Sequence of chain 1.B:
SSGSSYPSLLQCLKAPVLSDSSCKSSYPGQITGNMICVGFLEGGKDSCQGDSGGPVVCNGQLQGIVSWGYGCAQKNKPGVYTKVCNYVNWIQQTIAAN

Binding-site contacts:
Ligand atom C contacts residue TRP68 of chain 1.B at 3.8 Å (hydrophobic).
Ligand atom O contacts residue GLY69 of chain 1.B at 3.1 Å (h-bond).
Ligand atom O contacts residue GLY50 of chain 1.B at 2.8 Å (h-bond).
Ligand atom O contacts residue GLN49 of chain 1.B at 3.4 Å.
Ligand atom C contacts residue GLY69 of chain 1.B at 3.6 Å.
Ligand atom C contacts residue GLN49 of chain 1.B at 3.8 Å.
Ligand atom C contacts residue GLY50 of chain 1.B at 3.8 Å.
Ligand atom C contacts residue GLN49 of chain 1.B at 3.6 Å.
Ligand atom CB contacts residue CYS48 of chain 1.B at 3.6 Å (hydrophobic).
Ligand atom CA contacts residue SER67 of chain 1.B at 3.7 Å.
Ligand atom O contacts residue CYS48 of chain 1.B at 3.6 Å.
Ligand atom CG contacts residue GLN49 of chain 1.B at 3.5 Å.
Ligand atom NH2 contacts residue GLY71 of chain 1.B at 3.0 Å (h-bond).
Ligand atom N contacts residue SER52 of chain 1.B at 3.1 Å (h-bond).
Ligand atom CA contacts residue SER52 of chain 1.B at 3.1 Å.
Ligand atom CZ contacts residue ASP46 of chain 1.B at 3.5 Å.
Ligand atom O contacts residue SER52 of chain 1.B at 3.0 Å (h-bond).
Ligand atom NH1 contacts residue SER47 of chain 1.B at 2.9 Å (h-bond).
Ligand atom CZ contacts residue SER47 of chain 1.B at 3.3 Å.
Ligand atom NH1 contacts residue GLY79 of chain 1.B at 3.3 Å.
Ligand atom N contacts residue HIS48 of chain 1.A at 3.6 Å.
Ligand atom CA contacts residue GLN49 of chain 1.B at 3.6 Å.
Ligand atom CH3 contacts residue GLY69 of chain 1.B at 3.3 Å.
Ligand atom C contacts residue SER67 of chain 1.B at 3.8 Å.
Ligand atom NE contacts residue SER47 of chain 1.B at 3.7 Å.
Ligand atom NH1 contacts residue ASP46 of chain 1.B at 2.9 Å (salt-bridge).
Ligand atom NE contacts residue GLY69 of chain 1.B at 3.7 Å.
Ligand atom O contacts residue ASP51 of chain 1.B at 3.4 Å (salt-bridge).
Ligand atom O contacts residue GLN49 of chain 1.B at 2.9 Å (h-bond).
Ligand atom NH2 contacts residue SER47 of chain 1.B at 3.8 Å.
Ligand atom N contacts residue SER67 of chain 1.B at 3.0 Å (h-bond).
Ligand atom C contacts residue SER52 of chain 1.B at 2.7 Å.
Ligand atom NH2 contacts residue GLY69 of chain 1.B at 3.7 Å.
Ligand atom NH2 contacts residue ASP46 of chain 1.B at 2.8 Å (salt-bridge).
Ligand atom O contacts residue TRP68 of chain 1.B at 3.4 Å.
Ligand atom NE contacts residue TRP68 of chain 1.B at 3.8 Å.
Ligand atom CB contacts residue HIS48 of chain 1.A at 3.8 Å.
Ligand atom CB contacts residue SER52 of chain 1.B at 3.1 Å.
Ligand atom O contacts residue GLN49 of chain 1.B at 3.7 Å.
Ligand atom NE contacts residue GLY71 of chain 1.B at 3.8 Å.

A small-molecule ligand and the protein it binds are described below.
Small molecule (SMILES): CC(=O)N1CCC[C@H]1C(=O)N[C@H](C=O)CCCN=C(N)N

Sequence of chain 1.A:
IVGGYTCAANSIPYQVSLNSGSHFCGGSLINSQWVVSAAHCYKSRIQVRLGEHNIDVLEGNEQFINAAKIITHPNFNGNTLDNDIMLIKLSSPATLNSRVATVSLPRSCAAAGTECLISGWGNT